Binding-site contacts:
Ligand atom CL4 contacts residue S6E1 of chain 1.D at 0.0 Å.
Ligand atom CL2 contacts residue TYR188 of chain 1.A at 3.6 Å.
Ligand atom C04 contacts residue S6E1 of chain 1.D at 0.5 Å.
Ligand atom C10 contacts residue S6E1 of chain 1.D at 0.1 Å.
Ligand atom CL7 contacts residue PHE170 of chain 1.A at 3.1 Å.
Ligand atom CL3 contacts residue S6E1 of chain 1.D at 0.0 Å.
Ligand atom CL8 contacts residue MET125 of chain 1.A at 3.0 Å.
Ligand atom C02 contacts residue S6E1 of chain 1.D at 0.2 Å.
Ligand atom CL6 contacts residue S6E1 of chain 1.D at 0.1 Å.
Ligand atom CL1 contacts residue TYR188 of chain 1.A at 3.7 Å.
Ligand atom CL2 contacts residue S6E1 of chain 1.D at 1.4 Å.
Ligand atom C05 contacts residue S6E1 of chain 1.D at 0.5 Å.
Ligand atom CL8 contacts residue SER129 of chain 1.A at 2.8 Å.
Ligand atom C03 contacts residue MET125 of chain 1.A at 3.9 Å (hydrophobic).
Ligand atom C03 contacts residue S6E1 of chain 1.D at 0.2 Å.
Ligand atom CL3 contacts residue SER129 of chain 1.A at 3.3 Å.
Ligand atom CL2 contacts residue MET128 of chain 1.A at 3.9 Å.
Ligand atom CL3 contacts residue EST1 of chain 1.B at 3.6 Å.
Ligand atom CL4 contacts residue EST1 of chain 1.B at 4.0 Å.
Ligand atom C12 contacts residue S6E1 of chain 1.D at 0.0 Å.
Ligand atom C10 contacts residue GLN167 of chain 1.A at 3.5 Å.
Ligand atom CL1 contacts residue TRP181 of chain 1.A at 4.0 Å.
Ligand atom C02 contacts residue LEU91 of chain 1.A at 3.8 Å (hydrophobic).
Ligand atom C01 contacts residue S6E1 of chain 1.D at 0.6 Å.
Ligand atom C09 contacts residue S6E1 of chain 1.D at 0.1 Å.
Ligand atom C08 contacts residue SER129 of chain 1.A at 3.9 Å.
Ligand atom C04 contacts residue PHE170 of chain 1.A at 3.8 Å (hydrophobic).
Ligand atom C08 contacts residue S6E1 of chain 1.D at 0.0 Å.
Ligand atom CL8 contacts residue MET128 of chain 1.A at 3.9 Å.
Ligand atom CL8 contacts residue S6E1 of chain 1.D at 0.1 Å.
Ligand atom CL5 contacts residue S6E1 of chain 1.D at 0.2 Å.
Ligand atom CL1 contacts residue S6E1 of chain 1.D at 0.1 Å.
Ligand atom CL4 contacts residue LEU91 of chain 1.A at 3.7 Å.
Ligand atom CL1 contacts residue MET125 of chain 1.A at 3.7 Å.
Ligand atom C11 contacts residue S6E1 of chain 1.D at 0.1 Å.
Ligand atom CL7 contacts residue S6E1 of chain 1.D at 0.1 Å.
Ligand atom CL2 contacts residue MET125 of chain 1.A at 3.7 Å.
Ligand atom CL5 contacts residue GLN167 of chain 1.A at 3.6 Å.
Ligand atom CL6 contacts residue GLN167 of chain 1.A at 2.5 Å.
Ligand atom CL5 contacts residue EST1 of chain 1.B at 3.9 Å.

The small molecule below binds the protein below.
Small molecule (SMILES): ClC1=C(Cl)[C@]2(Cl)[C@@H]3[C@@H](Cl)[C@@H](Cl)C[C@@H]3[C@@]1(Cl)C2(Cl)Cl

Sequence of chain 1.A:
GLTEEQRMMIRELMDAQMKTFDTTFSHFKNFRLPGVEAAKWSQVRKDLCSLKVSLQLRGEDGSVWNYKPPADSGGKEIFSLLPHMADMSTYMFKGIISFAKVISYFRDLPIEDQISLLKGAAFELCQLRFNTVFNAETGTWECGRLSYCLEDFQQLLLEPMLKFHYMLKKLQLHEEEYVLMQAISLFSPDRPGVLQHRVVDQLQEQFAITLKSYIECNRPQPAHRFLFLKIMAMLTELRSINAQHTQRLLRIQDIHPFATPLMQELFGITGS